Binding-site contacts:
Ligand atom C8 contacts residue VAL442 of chain 1.E at 3.6 Å (hydrophobic).
Ligand atom O7 contacts residue ASN303 of chain 1.E at 3.3 Å (h-bond).
Ligand atom N2 contacts residue ASN303 of chain 1.E at 3.0 Å (h-bond).
Ligand atom C1 contacts residue ASN303 of chain 1.E at 1.5 Å.
Ligand atom C2 contacts residue ASN303 of chain 1.E at 2.6 Å.
Ligand atom C5 contacts residue ILE324 of chain 1.E at 4.3 Å (hydrophobic).
Ligand atom C3 contacts residue ASN303 of chain 1.E at 3.9 Å.
Ligand atom O5 contacts residue ILE324 of chain 1.E at 3.5 Å.
Ligand atom C8 contacts residue ASN303 of chain 1.E at 4.1 Å.
Ligand atom C6 contacts residue ILE324 of chain 1.E at 4.5 Å (hydrophobic).
Ligand atom C8 contacts residue GLY441 of chain 1.E at 4.4 Å.
Ligand atom C4 contacts residue ASN303 of chain 1.E at 4.4 Å.
Ligand atom O5 contacts residue ASN303 of chain 1.E at 2.5 Å (h-bond).
Ligand atom C7 contacts residue ASN303 of chain 1.E at 3.3 Å.
Ligand atom C5 contacts residue ASN303 of chain 1.E at 3.9 Å.
Ligand atom C1 contacts residue ILE324 of chain 1.E at 3.9 Å (hydrophobic).

Sequence of chain 1.E:
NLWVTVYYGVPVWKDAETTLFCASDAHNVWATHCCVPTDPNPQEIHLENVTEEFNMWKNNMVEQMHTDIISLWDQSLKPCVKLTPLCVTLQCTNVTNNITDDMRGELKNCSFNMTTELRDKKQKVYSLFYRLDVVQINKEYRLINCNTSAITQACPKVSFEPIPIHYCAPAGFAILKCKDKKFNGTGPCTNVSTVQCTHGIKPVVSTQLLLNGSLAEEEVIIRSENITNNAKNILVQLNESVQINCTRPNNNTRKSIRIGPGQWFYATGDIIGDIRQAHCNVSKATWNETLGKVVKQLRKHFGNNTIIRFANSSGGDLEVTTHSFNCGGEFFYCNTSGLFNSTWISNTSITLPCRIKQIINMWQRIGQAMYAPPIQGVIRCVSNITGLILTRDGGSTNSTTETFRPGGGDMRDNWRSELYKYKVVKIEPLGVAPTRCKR

This small molecule binds to this protein.
Small molecule (SMILES): CC(=O)N[C@@H]1[C@@H](O)[C@H](O)[C@@H](CO)O[C@H]1O